A small-molecule ligand and the protein it binds are described below.
Small molecule (SMILES): CCN1C(=O)C=CC1=O

Binding-site contacts:
Ligand atom C6 contacts residue VAL48 of chain 1.B at 4.4 Å (hydrophobic).
Ligand atom O1 contacts residue GLY18 of chain 1.B at 4.1 Å.
Ligand atom C4 contacts residue VAL48 of chain 1.B at 4.3 Å (hydrophobic).
Ligand atom O2 contacts residue CYS22 of chain 1.B at 3.1 Å (h-bond).
Ligand atom C4 contacts residue CYS22 of chain 1.B at 2.8 Å (hydrophobic).
Ligand atom C1 contacts residue CYS22 of chain 1.B at 4.0 Å (hydrophobic).
Ligand atom C5 contacts residue GLY18 of chain 1.B at 4.2 Å.
Ligand atom C1 contacts residue PHE248 of chain 1.B at 4.2 Å (hydrophobic).
Ligand atom C2 contacts residue ASP21 of chain 1.B at 4.2 Å.
Ligand atom C5 contacts residue PHE19 of chain 1.B at 4.4 Å (hydrophobic).
Ligand atom C2 contacts residue GLY18 of chain 1.B at 3.5 Å.
Ligand atom O2 contacts residue PHE19 of chain 1.B at 4.0 Å.
Ligand atom O1 contacts residue LYS217 of chain 1.B at 4.0 Å.
Ligand atom C3 contacts residue PHE248 of chain 1.B at 4.3 Å (hydrophobic).
Ligand atom C5 contacts residue LEU246 of chain 1.B at 3.8 Å (hydrophobic).
Ligand atom N1 contacts residue CYS22 of chain 1.B at 4.0 Å.
Ligand atom N1 contacts residue PHE248 of chain 1.B at 3.9 Å.
Ligand atom O2 contacts residue PHE248 of chain 1.B at 4.0 Å.
Ligand atom C2 contacts residue LYS217 of chain 1.B at 4.1 Å.
Ligand atom N1 contacts residue PHE19 of chain 1.B at 4.3 Å.
Ligand atom O1 contacts residue GLY218 of chain 1.B at 4.5 Å.
Ligand atom C4 contacts residue PHE19 of chain 1.B at 4.2 Å (hydrophobic).
Ligand atom N1 contacts residue GLY18 of chain 1.B at 3.6 Å (h-bond).
Ligand atom C3 contacts residue GLY18 of chain 1.B at 3.4 Å.
Ligand atom C3 contacts residue CYS22 of chain 1.B at 1.7 Å (hydrophobic).
Ligand atom C6 contacts residue PHE19 of chain 1.B at 3.4 Å (hydrophobic).
Ligand atom C5 contacts residue VAL48 of chain 1.B at 4.2 Å (hydrophobic).
Ligand atom C4 contacts residue GLY18 of chain 1.B at 3.5 Å.
Ligand atom O2 contacts residue GLY18 of chain 1.B at 4.1 Å.
Ligand atom C2 contacts residue CYS22 of chain 1.B at 3.0 Å (hydrophobic).
Ligand atom C5 contacts residue PHE248 of chain 1.B at 4.2 Å (hydrophobic).
Ligand atom C3 contacts residue ASP21 of chain 1.B at 4.3 Å.
Ligand atom C6 contacts residue ILE15 of chain 1.B at 4.4 Å (hydrophobic).
Ligand atom C6 contacts residue GLY18 of chain 1.B at 3.6 Å.
Ligand atom C2 contacts residue ASP214 of chain 1.B at 4.2 Å.
Ligand atom C4 contacts residue PHE248 of chain 1.B at 4.0 Å (hydrophobic).
Ligand atom C1 contacts residue GLY18 of chain 1.B at 3.5 Å.
Ligand atom O2 contacts residue VAL48 of chain 1.B at 3.5 Å.

Sequence of chain 1.B:
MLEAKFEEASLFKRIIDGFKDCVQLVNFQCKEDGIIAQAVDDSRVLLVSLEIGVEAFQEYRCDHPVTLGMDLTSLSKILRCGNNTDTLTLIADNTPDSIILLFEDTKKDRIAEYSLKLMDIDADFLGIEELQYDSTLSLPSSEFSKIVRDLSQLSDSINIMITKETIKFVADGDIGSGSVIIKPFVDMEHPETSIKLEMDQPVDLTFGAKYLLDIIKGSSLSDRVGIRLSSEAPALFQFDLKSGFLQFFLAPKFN